A protein and the small-molecule ligand that binds it are described below.
Small molecule (SMILES): O=C(O)[C@@H]1CS[C@H]2CS[C@H](CS)N21

Binding-site contacts:
Ligand atom C09 contacts residue HIS226 of chain 1.D at 4.1 Å.
Ligand atom O11 contacts residue HIS165 of chain 1.D at 4.4 Å.
Ligand atom N07 contacts residue ZN1 of chain 1.O at 4.4 Å.
Ligand atom C03 contacts residue HIS226 of chain 1.D at 4.2 Å.
Ligand atom C09 contacts residue ASN196 of chain 1.D at 4.3 Å.
Ligand atom C06 contacts residue ASN196 of chain 1.D at 3.5 Å.
Ligand atom C03 contacts residue TRP69 of chain 1.D at 4.2 Å (hydrophobic).
Ligand atom C02 contacts residue ASP100 of chain 1.D at 3.7 Å.
Ligand atom S01 contacts residue HIS98 of chain 1.D at 3.5 Å (h-bond).
Ligand atom C02 contacts residue ZN1 of chain 1.O at 3.5 Å.
Ligand atom C12 contacts residue HIS226 of chain 1.D at 4.0 Å.
Ligand atom C05 contacts residue ASN196 of chain 1.D at 4.0 Å.
Ligand atom O10 contacts residue HIS226 of chain 1.D at 3.9 Å.
Ligand atom C03 contacts residue ASP100 of chain 1.D at 4.0 Å.
Ligand atom C12 contacts residue VAL49 of chain 1.D at 3.8 Å (hydrophobic).
Ligand atom S01 contacts residue ZN1 of chain 1.O at 2.4 Å.
Ligand atom O11 contacts residue ASN196 of chain 1.D at 3.4 Å (h-bond).
Ligand atom C02 contacts residue HIS98 of chain 1.D at 3.6 Å.
Ligand atom N07 contacts residue HIS226 of chain 1.D at 4.2 Å.
Ligand atom S01 contacts residue HIS96 of chain 1.D at 4.2 Å.
Ligand atom S13 contacts residue VAL49 of chain 1.D at 4.2 Å.
Ligand atom S04 contacts residue TRP69 of chain 1.D at 3.9 Å.
Ligand atom C08 contacts residue ZN1 of chain 1.O at 4.2 Å.
Ligand atom S01 contacts residue ZN1 of chain 1.P at 2.4 Å.
Ligand atom S01 contacts residue HIS165 of chain 1.D at 3.2 Å (h-bond).
Ligand atom C08 contacts residue HIS226 of chain 1.D at 3.4 Å.
Ligand atom C03 contacts residue ZN1 of chain 1.O at 3.8 Å.
Ligand atom N07 contacts residue ASN196 of chain 1.D at 4.4 Å.
Ligand atom S01 contacts residue HIS226 of chain 1.D at 3.7 Å.
Ligand atom C02 contacts residue ZN1 of chain 1.P at 3.4 Å.
Ligand atom S01 contacts residue ASP100 of chain 1.D at 3.7 Å.
Ligand atom S01 contacts residue CYS184 of chain 1.D at 3.8 Å.

Sequence of chain 1.D:
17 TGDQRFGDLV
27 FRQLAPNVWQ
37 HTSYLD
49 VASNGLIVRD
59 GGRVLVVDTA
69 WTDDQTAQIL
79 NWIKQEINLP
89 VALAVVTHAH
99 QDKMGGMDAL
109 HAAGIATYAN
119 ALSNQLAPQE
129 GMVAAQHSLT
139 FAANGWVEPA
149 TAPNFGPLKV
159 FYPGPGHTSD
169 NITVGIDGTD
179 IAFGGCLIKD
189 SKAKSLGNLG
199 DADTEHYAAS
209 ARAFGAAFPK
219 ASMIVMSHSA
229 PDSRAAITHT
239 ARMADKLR